Binding-site contacts:
Ligand atom O19 contacts residue ALA74 of chain 3.A at 4.0 Å.
Ligand atom C13 contacts residue VAL39 of chain 3.A at 3.4 Å (hydrophobic).
Ligand atom C06 contacts residue LEU159 of chain 3.A at 3.9 Å (hydrophobic).
Ligand atom C35 contacts residue ILE11 of chain 3.A at 4.0 Å (hydrophobic).
Ligand atom C28 contacts residue MET47 of chain 3.B at 3.5 Å (hydrophobic).
Ligand atom C08 contacts residue TYR16 of chain 3.B at 3.9 Å (hydrophobic).
Ligand atom C13 contacts residue LEU14 of chain 3.B at 3.7 Å (hydrophobic).
Ligand atom C31 contacts residue MET47 of chain 3.B at 3.6 Å (hydrophobic).
Ligand atom C12 contacts residue LEU57 of chain 3.B at 3.5 Å (hydrophobic).
Ligand atom C04 contacts residue ALA74 of chain 3.A at 3.9 Å (hydrophobic).
Ligand atom C02 contacts residue LEU157 of chain 3.A at 3.8 Å (hydrophobic).
Ligand atom C27 contacts residue THR18 of chain 3.B at 3.8 Å.
Ligand atom C14 contacts residue GLY40 of chain 3.A at 3.5 Å.
Ligand atom O19 contacts residue ARG37 of chain 3.A at 3.0 Å (salt-bridge).
Ligand atom C16 contacts residue TYR16 of chain 3.B at 3.5 Å (hydrophobic).
Ligand atom C17 contacts residue ARG37 of chain 3.A at 3.8 Å.
Ligand atom C09 contacts residue TYR16 of chain 3.B at 3.8 Å (hydrophobic).
Ligand atom C34 contacts residue ILE11 of chain 3.A at 4.0 Å (hydrophobic).
Ligand atom C16 contacts residue LEU14 of chain 3.B at 3.9 Å (hydrophobic).
Ligand atom C11 contacts residue VAL39 of chain 3.A at 3.9 Å (hydrophobic).
Ligand atom C15 contacts residue TYR16 of chain 3.B at 3.5 Å (hydrophobic).
Ligand atom C12 contacts residue LEU14 of chain 3.B at 3.6 Å (hydrophobic).
Ligand atom C14 contacts residue VAL39 of chain 3.A at 3.9 Å (hydrophobic).
Ligand atom C15 contacts residue GLY75 of chain 3.A at 3.4 Å.
Ligand atom C32 contacts residue LEU53 of chain 3.B at 4.0 Å (hydrophobic).
Ligand atom C08 contacts residue LEU14 of chain 3.B at 3.9 Å (hydrophobic).
Ligand atom C14 contacts residue ALA74 of chain 3.A at 4.0 Å (hydrophobic).
Ligand atom C29 contacts residue MET47 of chain 3.B at 4.0 Å (hydrophobic).
Ligand atom C24 contacts residue ARG37 of chain 3.A at 3.8 Å.
Ligand atom C34 contacts residue LEU157 of chain 3.A at 4.0 Å (hydrophobic).
Ligand atom C01 contacts residue LEU159 of chain 3.A at 4.0 Å (hydrophobic).
Ligand atom C16 contacts residue ALA74 of chain 3.A at 3.6 Å (hydrophobic).
Ligand atom C12 contacts residue VAL39 of chain 3.A at 3.6 Å (hydrophobic).
Ligand atom C32 contacts residue LEU57 of chain 3.B at 3.8 Å (hydrophobic).
Ligand atom C11 contacts residue LEU14 of chain 3.B at 3.7 Å (hydrophobic).
Ligand atom N18 contacts residue ARG37 of chain 3.A at 4.0 Å.
Ligand atom C13 contacts residue LEU41 of chain 3.A at 3.9 Å (hydrophobic).
Ligand atom C14 contacts residue LEU14 of chain 3.B at 4.0 Å (hydrophobic).
Ligand atom C13 contacts residue LEU57 of chain 3.B at 3.6 Å (hydrophobic).
Ligand atom C15 contacts residue ALA74 of chain 3.A at 3.8 Å (hydrophobic).

The small molecule below binds the protein below.
Small molecule (SMILES): CC1(C)CN(C(=O)C23C[C@@H]4CC(c5ccccc5)(C[C@H](C2)C4=CCc2ccccc2)C3)CC[C@H]1N

Sequence of chain 3.B:
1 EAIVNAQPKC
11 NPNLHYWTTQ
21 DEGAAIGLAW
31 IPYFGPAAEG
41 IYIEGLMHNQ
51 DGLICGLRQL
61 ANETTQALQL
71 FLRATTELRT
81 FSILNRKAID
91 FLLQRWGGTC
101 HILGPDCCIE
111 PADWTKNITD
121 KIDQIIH

Sequence of chain 3.A:
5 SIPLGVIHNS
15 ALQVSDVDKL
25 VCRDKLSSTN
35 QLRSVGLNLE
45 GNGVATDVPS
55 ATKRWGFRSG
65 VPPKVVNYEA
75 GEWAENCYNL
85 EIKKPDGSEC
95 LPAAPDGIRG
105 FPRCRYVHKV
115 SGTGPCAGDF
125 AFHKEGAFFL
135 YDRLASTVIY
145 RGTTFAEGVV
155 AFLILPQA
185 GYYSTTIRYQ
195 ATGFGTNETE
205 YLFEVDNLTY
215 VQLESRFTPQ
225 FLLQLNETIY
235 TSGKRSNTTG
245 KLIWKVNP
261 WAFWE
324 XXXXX